Binding-site contacts:
Ligand atom C6 contacts residue VAL555 of chain 2.A at 3.6 Å (hydrophobic).
Ligand atom N2 contacts residue ASN560 of chain 2.A at 3.1 Å (h-bond).
Ligand atom O7 contacts residue ASN560 of chain 2.A at 3.6 Å.
Ligand atom C6 contacts residue TYR508 of chain 2.A at 3.4 Å (hydrophobic).
Ligand atom C6 contacts residue VAL552 of chain 2.A at 3.8 Å (hydrophobic).
Ligand atom O6 contacts residue GLN512 of chain 2.A at 3.6 Å.
Ligand atom O3 contacts residue ASN515 of chain 2.A at 3.6 Å (h-bond).
Ligand atom O6 contacts residue ASN515 of chain 2.A at 3.3 Å (h-bond).
Ligand atom C1 contacts residue PRO507 of chain 2.A at 3.5 Å (hydrophobic).
Ligand atom O6 contacts residue TYR508 of chain 2.A at 2.7 Å (h-bond).
Ligand atom O4 contacts residue ASN515 of chain 2.A at 3.6 Å.
Ligand atom C1 contacts residue ARG557 of chain 2.A at 3.8 Å.
Ligand atom O3 contacts residue GLU514 of chain 2.A at 2.5 Å (salt-bridge).
Ligand atom O6 contacts residue GLY511 of chain 2.A at 2.8 Å (h-bond).
Ligand atom O6 contacts residue GLU556 of chain 2.A at 2.9 Å (salt-bridge).
Ligand atom O6 contacts residue GLU514 of chain 2.A at 3.7 Å.
Ligand atom C7 contacts residue ASN560 of chain 2.A at 3.5 Å.
Ligand atom C1 contacts residue ASN560 of chain 2.A at 1.5 Å.
Ligand atom C7 contacts residue GLU514 of chain 2.A at 3.6 Å.
Ligand atom O4 contacts residue ASP456 of chain 2.A at 2.8 Å (salt-bridge).
Ligand atom O7 contacts residue TYR558 of chain 2.A at 3.5 Å.
Ligand atom O6 contacts residue TYR558 of chain 2.A at 3.4 Å.
Ligand atom O4 contacts residue LEU510 of chain 2.A at 3.9 Å.
Ligand atom O5 contacts residue GLU556 of chain 2.A at 3.6 Å (salt-bridge).
Ligand atom O5 contacts residue ASN560 of chain 2.A at 2.3 Å (h-bond).
Ligand atom C6 contacts residue GLU514 of chain 2.A at 3.3 Å.
Ligand atom O5 contacts residue GLY511 of chain 2.A at 3.4 Å.
Ligand atom C5 contacts residue LEU510 of chain 2.A at 3.6 Å (hydrophobic).
Ligand atom N2 contacts residue GLU514 of chain 2.A at 2.8 Å (salt-bridge).
Ligand atom C6 contacts residue GLU556 of chain 2.A at 3.7 Å.
Ligand atom O7 contacts residue TYR559 of chain 2.A at 3.0 Å (h-bond).
Ligand atom C5 contacts residue ASN560 of chain 2.A at 3.6 Å.
Ligand atom C8 contacts residue GLU514 of chain 2.A at 3.5 Å.
Ligand atom C2 contacts residue GLU514 of chain 2.A at 3.7 Å.
Ligand atom C6 contacts residue GLY511 of chain 2.A at 3.7 Å.
Ligand atom C3 contacts residue GLU514 of chain 2.A at 3.3 Å.
Ligand atom C6 contacts residue GLN512 of chain 2.A at 3.6 Å.
Ligand atom O6 contacts residue VAL555 of chain 2.A at 3.7 Å.
Ligand atom C2 contacts residue ASN560 of chain 2.A at 2.7 Å.
Ligand atom O4 contacts residue GLN512 of chain 2.A at 3.6 Å.

Sequence of chain 2.A:
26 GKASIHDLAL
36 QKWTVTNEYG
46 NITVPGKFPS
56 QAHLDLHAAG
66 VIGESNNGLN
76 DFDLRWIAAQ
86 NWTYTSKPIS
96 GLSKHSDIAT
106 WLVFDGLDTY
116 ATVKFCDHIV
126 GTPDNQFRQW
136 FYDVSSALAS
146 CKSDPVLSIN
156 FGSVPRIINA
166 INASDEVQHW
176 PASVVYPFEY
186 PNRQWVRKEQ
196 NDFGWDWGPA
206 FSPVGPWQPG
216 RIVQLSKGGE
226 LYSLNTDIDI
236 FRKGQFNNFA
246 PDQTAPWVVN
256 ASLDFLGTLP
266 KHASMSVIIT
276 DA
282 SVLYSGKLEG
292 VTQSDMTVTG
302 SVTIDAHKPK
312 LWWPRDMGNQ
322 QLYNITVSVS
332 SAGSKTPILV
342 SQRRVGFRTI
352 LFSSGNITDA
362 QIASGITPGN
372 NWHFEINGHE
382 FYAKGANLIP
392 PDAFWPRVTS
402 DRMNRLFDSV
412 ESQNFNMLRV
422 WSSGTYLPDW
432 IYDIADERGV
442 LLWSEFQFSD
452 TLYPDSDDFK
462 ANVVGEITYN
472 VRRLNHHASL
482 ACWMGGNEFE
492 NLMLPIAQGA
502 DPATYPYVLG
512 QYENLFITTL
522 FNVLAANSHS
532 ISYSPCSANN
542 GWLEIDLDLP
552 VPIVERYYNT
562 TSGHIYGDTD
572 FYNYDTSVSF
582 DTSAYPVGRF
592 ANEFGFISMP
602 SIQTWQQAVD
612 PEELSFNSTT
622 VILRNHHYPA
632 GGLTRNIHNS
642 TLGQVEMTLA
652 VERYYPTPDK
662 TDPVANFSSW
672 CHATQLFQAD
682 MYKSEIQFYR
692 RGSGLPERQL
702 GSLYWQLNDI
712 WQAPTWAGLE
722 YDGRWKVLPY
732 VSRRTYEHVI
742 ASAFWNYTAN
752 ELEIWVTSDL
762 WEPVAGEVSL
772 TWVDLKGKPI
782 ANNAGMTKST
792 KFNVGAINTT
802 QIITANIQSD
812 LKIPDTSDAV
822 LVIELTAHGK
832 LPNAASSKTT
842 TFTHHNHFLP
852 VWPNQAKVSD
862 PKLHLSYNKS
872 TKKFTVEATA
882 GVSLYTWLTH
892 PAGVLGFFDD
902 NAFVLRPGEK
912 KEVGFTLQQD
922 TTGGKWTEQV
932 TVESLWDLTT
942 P

This small molecule binds to this protein.
Small molecule (SMILES): CC(=O)N[C@H]1[C@H](O[C@H]2[C@H](O)[C@@H](NC(C)=O)CO[C@@H]2CO)O[C@H](CO)[C@@H](O[C@@H]2O[C@H](CO[C@H]3[C@@H](O)[C@H](O)[C@@H](CO)O[C@@H]3O)[C@@H](O)[C@H](O[C@H]3O[C@H](CO)[C@@H](O)[C@H](O)[C@@H]3O[C@H]3O[C@H](CO)[C@@H](O)[C@H](O)[C@@H]3O)[C@@H]2O)[C@@H]1O